This protein binds this small molecule.
Small molecule (SMILES): CC(=O)N[C@@H]1[C@@H](O)[C@H](O)[C@@H](CO)O[C@@H]1O

Sequence of chain 1.B:
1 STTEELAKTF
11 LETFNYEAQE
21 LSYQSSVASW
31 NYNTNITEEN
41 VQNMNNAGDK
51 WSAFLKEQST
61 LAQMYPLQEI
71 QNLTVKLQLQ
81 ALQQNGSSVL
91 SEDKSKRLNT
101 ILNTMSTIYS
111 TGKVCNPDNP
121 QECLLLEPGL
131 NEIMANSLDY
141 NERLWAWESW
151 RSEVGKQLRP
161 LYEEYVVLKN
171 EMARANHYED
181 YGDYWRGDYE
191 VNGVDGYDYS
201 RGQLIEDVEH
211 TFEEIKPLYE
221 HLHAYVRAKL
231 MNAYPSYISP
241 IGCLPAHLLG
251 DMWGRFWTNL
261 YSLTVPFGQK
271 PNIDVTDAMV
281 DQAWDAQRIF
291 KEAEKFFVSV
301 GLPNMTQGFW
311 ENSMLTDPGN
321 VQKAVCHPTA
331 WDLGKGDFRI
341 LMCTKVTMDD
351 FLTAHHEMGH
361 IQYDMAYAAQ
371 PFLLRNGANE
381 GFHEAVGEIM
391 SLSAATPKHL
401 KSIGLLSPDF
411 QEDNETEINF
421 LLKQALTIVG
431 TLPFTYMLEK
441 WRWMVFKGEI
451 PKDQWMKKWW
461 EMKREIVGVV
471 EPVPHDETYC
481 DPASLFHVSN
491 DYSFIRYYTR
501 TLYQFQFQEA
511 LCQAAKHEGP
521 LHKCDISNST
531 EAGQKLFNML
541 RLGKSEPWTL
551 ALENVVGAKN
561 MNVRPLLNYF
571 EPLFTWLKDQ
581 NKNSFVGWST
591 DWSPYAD

Binding-site contacts:
Ligand atom N2 contacts residue ASN528 of chain 1.B at 2.5 Å (h-bond).
Ligand atom C8 contacts residue SER527 of chain 1.B at 3.5 Å.
Ligand atom C1 contacts residue ASN528 of chain 1.B at 2.7 Å.
Ligand atom O7 contacts residue ASN528 of chain 1.B at 4.0 Å.
Ligand atom N2 contacts residue SER402 of chain 1.B at 4.0 Å.
Ligand atom C7 contacts residue ASN528 of chain 1.B at 3.1 Å.
Ligand atom C2 contacts residue ASN528 of chain 1.B at 2.9 Å.
Ligand atom O1 contacts residue ASN528 of chain 1.B at 3.1 Å (h-bond).
Ligand atom C7 contacts residue SER402 of chain 1.B at 3.3 Å.
Ligand atom C8 contacts residue ASN528 of chain 1.B at 3.5 Å.
Ligand atom O3 contacts residue SER402 of chain 1.B at 3.8 Å.
Ligand atom O7 contacts residue SER402 of chain 1.B at 3.3 Å (h-bond).
Ligand atom O5 contacts residue ASN528 of chain 1.B at 3.9 Å.
Ligand atom C3 contacts residue ASN528 of chain 1.B at 4.4 Å.
Ligand atom C8 contacts residue SER402 of chain 1.B at 3.3 Å.